Binding-site contacts:
Ligand atom CAV contacts residue ILE251 of chain 1.B at 3.6 Å (hydrophobic).
Ligand atom CAE contacts residue LYS277 of chain 1.B at 3.7 Å.
Ligand atom NAQ contacts residue ILE251 of chain 1.B at 3.9 Å.
Ligand atom NAR contacts residue PHE288 of chain 1.B at 3.8 Å.
Ligand atom SAM contacts residue PHE255 of chain 1.B at 3.6 Å.
Ligand atom NAO contacts residue PHE288 of chain 1.B at 3.7 Å.
Ligand atom NAH contacts residue MET272 of chain 1.B at 3.6 Å.
Ligand atom CAA contacts residue MET272 of chain 1.B at 3.6 Å (hydrophobic).
Ligand atom CAG contacts residue GLY284 of chain 1.B at 3.7 Å.
Ligand atom NAQ contacts residue PHE288 of chain 1.B at 3.5 Å.
Ligand atom CAC contacts residue MET272 of chain 1.B at 3.9 Å (hydrophobic).
Ligand atom CAV contacts residue GLN285 of chain 1.B at 3.6 Å.
Ligand atom CAL contacts residue TYR252 of chain 1.B at 3.4 Å (hydrophobic).
Ligand atom CAF contacts residue MET272 of chain 1.B at 3.6 Å (hydrophobic).
Ligand atom CAL contacts residue GLN285 of chain 1.B at 3.6 Å.
Ligand atom CAI contacts residue MET272 of chain 1.B at 3.7 Å (hydrophobic).
Ligand atom CAB contacts residue MET272 of chain 1.B at 3.7 Å (hydrophobic).
Ligand atom CAN contacts residue PHE288 of chain 1.B at 3.9 Å (hydrophobic).
Ligand atom CAU contacts residue VAL237 of chain 1.B at 3.5 Å (hydrophobic).
Ligand atom CAT contacts residue ILE251 of chain 1.B at 3.5 Å (hydrophobic).
Ligand atom CAG contacts residue TYR252 of chain 1.B at 3.8 Å (hydrophobic).
Ligand atom NAH contacts residue TYR252 of chain 1.B at 2.7 Å (h-bond).
Ligand atom CAV contacts residue PHE288 of chain 1.B at 3.7 Å (hydrophobic).
Ligand atom NAH contacts residue GLY284 of chain 1.B at 3.8 Å.
Ligand atom CAF contacts residue PRO271 of chain 1.B at 3.7 Å (hydrophobic).
Ligand atom CAK contacts residue MET272 of chain 1.B at 3.8 Å (hydrophobic).
Ligand atom CAU contacts residue ILE251 of chain 1.B at 3.5 Å (hydrophobic).
Ligand atom CAC contacts residue TYR252 of chain 1.B at 3.6 Å (hydrophobic).
Ligand atom NAR contacts residue GLN285 of chain 1.B at 3.1 Å (h-bond).
Ligand atom SAM contacts residue MET272 of chain 1.B at 3.5 Å (h-bond).
Ligand atom CAD contacts residue GLU280 of chain 1.B at 3.7 Å.
Ligand atom CAI contacts residue GLY284 of chain 1.B at 3.8 Å.
Ligand atom CAE contacts residue GLU280 of chain 1.B at 3.9 Å.
Ligand atom CAS contacts residue ILE251 of chain 1.B at 3.8 Å (hydrophobic).
Ligand atom NAQ contacts residue GLN285 of chain 1.B at 3.7 Å.
Ligand atom CAI contacts residue TYR252 of chain 1.B at 3.4 Å (hydrophobic).
Ligand atom CAP contacts residue PHE288 of chain 1.B at 3.6 Å (hydrophobic).
Ligand atom NAJ contacts residue MET272 of chain 1.B at 3.6 Å (h-bond).
Ligand atom CAE contacts residue PRO271 of chain 1.B at 3.6 Å (hydrophobic).
Ligand atom CAG contacts residue MET272 of chain 1.B at 3.5 Å (hydrophobic).

The small molecule below binds the protein below.
Small molecule (SMILES): Cn1cc(-c2ccccc2)nc1CSc1nc2ccccn2n1

Sequence of chain 1.B:
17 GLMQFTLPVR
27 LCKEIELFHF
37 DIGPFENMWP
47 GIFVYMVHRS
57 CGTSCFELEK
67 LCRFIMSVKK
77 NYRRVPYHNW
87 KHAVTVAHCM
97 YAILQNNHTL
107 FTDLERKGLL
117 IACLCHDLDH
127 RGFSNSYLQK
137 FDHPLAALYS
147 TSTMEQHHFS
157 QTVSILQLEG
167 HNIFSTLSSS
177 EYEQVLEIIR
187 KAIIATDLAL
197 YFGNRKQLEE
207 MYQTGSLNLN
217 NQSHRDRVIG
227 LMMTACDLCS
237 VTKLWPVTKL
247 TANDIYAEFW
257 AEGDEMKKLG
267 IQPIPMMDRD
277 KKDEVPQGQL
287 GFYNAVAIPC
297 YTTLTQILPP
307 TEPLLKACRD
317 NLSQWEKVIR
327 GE